A protein and the small-molecule ligand that binds it are described below.
Small molecule (SMILES): Nc1ncnc2c1ncn2[C@@H]1O[C@H](CO[P](=O)(O)O[P](=O)(O)NP(=O)(O)O)[C@@H](O)[C@H]1O

Sequence of chain 1.B:
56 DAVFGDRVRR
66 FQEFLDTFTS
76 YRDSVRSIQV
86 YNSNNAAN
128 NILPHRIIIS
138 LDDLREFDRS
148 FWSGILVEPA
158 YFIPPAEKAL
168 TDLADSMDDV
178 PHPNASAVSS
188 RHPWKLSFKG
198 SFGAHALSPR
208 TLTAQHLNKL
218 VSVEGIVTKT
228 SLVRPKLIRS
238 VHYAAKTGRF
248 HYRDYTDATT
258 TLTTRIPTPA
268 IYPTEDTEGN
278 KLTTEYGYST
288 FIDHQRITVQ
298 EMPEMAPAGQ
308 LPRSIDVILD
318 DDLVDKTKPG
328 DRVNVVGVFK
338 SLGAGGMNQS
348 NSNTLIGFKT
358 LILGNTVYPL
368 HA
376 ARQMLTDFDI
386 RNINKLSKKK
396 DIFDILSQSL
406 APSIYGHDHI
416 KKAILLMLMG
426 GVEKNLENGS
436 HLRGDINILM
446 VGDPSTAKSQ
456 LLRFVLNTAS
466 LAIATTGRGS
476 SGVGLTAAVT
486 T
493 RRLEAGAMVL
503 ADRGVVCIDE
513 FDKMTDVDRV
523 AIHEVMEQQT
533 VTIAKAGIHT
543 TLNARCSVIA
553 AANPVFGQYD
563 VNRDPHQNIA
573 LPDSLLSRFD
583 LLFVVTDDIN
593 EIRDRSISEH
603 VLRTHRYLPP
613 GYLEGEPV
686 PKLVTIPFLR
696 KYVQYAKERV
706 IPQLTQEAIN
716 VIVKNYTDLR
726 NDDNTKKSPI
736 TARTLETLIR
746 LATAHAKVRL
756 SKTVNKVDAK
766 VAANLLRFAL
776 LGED

Sequence of chain 1.F:
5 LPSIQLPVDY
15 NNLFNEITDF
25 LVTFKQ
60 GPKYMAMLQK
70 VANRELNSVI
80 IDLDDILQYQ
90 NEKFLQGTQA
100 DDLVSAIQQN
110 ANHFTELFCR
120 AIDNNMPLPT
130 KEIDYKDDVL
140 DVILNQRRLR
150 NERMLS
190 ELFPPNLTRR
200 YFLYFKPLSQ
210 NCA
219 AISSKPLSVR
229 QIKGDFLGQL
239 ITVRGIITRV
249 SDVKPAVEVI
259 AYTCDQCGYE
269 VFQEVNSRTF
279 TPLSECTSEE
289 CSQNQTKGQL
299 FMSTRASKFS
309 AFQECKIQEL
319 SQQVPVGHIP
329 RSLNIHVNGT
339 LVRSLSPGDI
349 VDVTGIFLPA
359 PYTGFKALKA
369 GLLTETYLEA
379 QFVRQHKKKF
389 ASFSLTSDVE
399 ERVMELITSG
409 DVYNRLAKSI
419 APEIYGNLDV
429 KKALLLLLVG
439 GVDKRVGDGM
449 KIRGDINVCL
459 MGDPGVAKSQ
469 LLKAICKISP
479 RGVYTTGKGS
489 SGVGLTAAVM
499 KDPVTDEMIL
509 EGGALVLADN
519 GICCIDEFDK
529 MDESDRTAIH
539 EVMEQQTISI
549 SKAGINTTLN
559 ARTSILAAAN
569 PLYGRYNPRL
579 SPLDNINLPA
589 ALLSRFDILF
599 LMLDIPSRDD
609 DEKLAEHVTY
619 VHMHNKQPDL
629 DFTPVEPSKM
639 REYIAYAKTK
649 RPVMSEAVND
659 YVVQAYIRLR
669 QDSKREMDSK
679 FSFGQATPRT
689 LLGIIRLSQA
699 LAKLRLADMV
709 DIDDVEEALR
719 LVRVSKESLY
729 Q

Binding-site contacts:
Ligand atom N6 contacts residue ASN425 of chain 1.F at 3.7 Å.
Ligand atom O2A contacts residue GLN530 of chain 1.B at 3.8 Å.
Ligand atom O1G contacts residue MG1 of chain 1.HA at 1.9 Å.
Ligand atom C2 contacts residue VAL616 of chain 1.F at 3.7 Å (hydrophobic).
Ligand atom N3B contacts residue ARG738 of chain 1.B at 3.4 Å (salt-bridge).
Ligand atom O1B contacts residue SER467 of chain 1.F at 3.0 Å (h-bond).
Ligand atom O2B contacts residue ALA465 of chain 1.F at 3.3 Å (h-bond).
Ligand atom O2B contacts residue LYS466 of chain 1.F at 2.7 Å (salt-bridge).
Ligand atom O3' contacts residue GLU741 of chain 1.B at 3.7 Å.
Ligand atom O3G contacts residue ASN568 of chain 1.F at 2.9 Å (h-bond).
Ligand atom C8 contacts residue GLY463 of chain 1.F at 3.7 Å.
Ligand atom PB contacts residue LYS466 of chain 1.F at 3.6 Å.
Ligand atom O3G contacts residue LYS466 of chain 1.F at 2.7 Å (salt-bridge).
Ligand atom N1 contacts residue TYR423 of chain 1.F at 3.1 Å (h-bond).
Ligand atom PG contacts residue MG1 of chain 1.HA at 3.1 Å.
Ligand atom O1G contacts residue ARG580 of chain 1.B at 2.9 Å (salt-bridge).
Ligand atom O1A contacts residue LYS466 of chain 1.F at 3.4 Å (salt-bridge).
Ligand atom O2G contacts residue PRO462 of chain 1.F at 3.7 Å.
Ligand atom N3B contacts residue MG1 of chain 1.HA at 3.6 Å.
Ligand atom O2G contacts residue ARG738 of chain 1.B at 3.0 Å (salt-bridge).
Ligand atom PG contacts residue ARG580 of chain 1.B at 3.7 Å.
Ligand atom N6 contacts residue TYR423 of chain 1.F at 3.0 Å (h-bond).
Ligand atom N3B contacts residue GLY463 of chain 1.F at 3.0 Å (h-bond).
Ligand atom PB contacts residue MG1 of chain 1.HA at 3.2 Å.
Ligand atom O5' contacts residue ALA465 of chain 1.F at 3.6 Å.
Ligand atom O3A contacts residue ARG738 of chain 1.B at 3.7 Å.
Ligand atom O2G contacts residue ARG580 of chain 1.B at 2.6 Å (salt-bridge).
Ligand atom O1A contacts residue SER467 of chain 1.F at 3.2 Å (h-bond).
Ligand atom O1B contacts residue MG1 of chain 1.HA at 1.9 Å.
Ligand atom N1 contacts residue ILE422 of chain 1.F at 3.7 Å.
Ligand atom O1A contacts residue ALA465 of chain 1.F at 3.2 Å.
Ligand atom C8 contacts residue ALA737 of chain 1.B at 3.4 Å (hydrophobic).
Ligand atom N9 contacts residue ALA737 of chain 1.B at 3.7 Å.
Ligand atom O2B contacts residue VAL464 of chain 1.F at 3.4 Å (h-bond).
Ligand atom N3B contacts residue LYS466 of chain 1.F at 3.6 Å.
Ligand atom O2A contacts residue ARG738 of chain 1.B at 3.6 Å.
Ligand atom O1A contacts residue GLN468 of chain 1.F at 2.9 Å (h-bond).
Ligand atom PA contacts residue ALA465 of chain 1.F at 3.8 Å.
Ligand atom N6 contacts residue LEU612 of chain 1.F at 3.7 Å.
Ligand atom O3A contacts residue ALA465 of chain 1.F at 3.4 Å (h-bond).